Binding-site contacts:
Ligand atom C3 contacts residue ASN58 of chain 1.B at 3.8 Å.
Ligand atom C5 contacts residue ASN58 of chain 1.B at 3.7 Å.
Ligand atom C3 contacts residue TRP255 of chain 1.B at 3.8 Å (hydrophobic).
Ligand atom C7 contacts residue ASN58 of chain 1.B at 3.5 Å.
Ligand atom O5 contacts residue ASN58 of chain 1.B at 2.5 Å (h-bond).
Ligand atom C4 contacts residue ASN58 of chain 1.B at 4.3 Å.
Ligand atom N2 contacts residue ASN58 of chain 1.B at 2.8 Å (h-bond).
Ligand atom O3 contacts residue TRP255 of chain 1.B at 3.0 Å (h-bond).
Ligand atom O6 contacts residue THR26 of chain 1.B at 4.4 Å.
Ligand atom O6 contacts residue ASN58 of chain 1.B at 4.2 Å.
Ligand atom C2 contacts residue TRP255 of chain 1.B at 3.8 Å (hydrophobic).
Ligand atom O4 contacts residue TRP255 of chain 1.B at 4.4 Å.
Ligand atom C1 contacts residue ASN58 of chain 1.B at 1.4 Å.
Ligand atom C4 contacts residue TRP255 of chain 1.B at 3.7 Å (hydrophobic).
Ligand atom C2 contacts residue ASN58 of chain 1.B at 2.5 Å.
Ligand atom O7 contacts residue ASN58 of chain 1.B at 4.3 Å.
Ligand atom N2 contacts residue TRP255 of chain 1.B at 4.2 Å.
Ligand atom C8 contacts residue ASN58 of chain 1.B at 3.7 Å.

Sequence of chain 1.B:
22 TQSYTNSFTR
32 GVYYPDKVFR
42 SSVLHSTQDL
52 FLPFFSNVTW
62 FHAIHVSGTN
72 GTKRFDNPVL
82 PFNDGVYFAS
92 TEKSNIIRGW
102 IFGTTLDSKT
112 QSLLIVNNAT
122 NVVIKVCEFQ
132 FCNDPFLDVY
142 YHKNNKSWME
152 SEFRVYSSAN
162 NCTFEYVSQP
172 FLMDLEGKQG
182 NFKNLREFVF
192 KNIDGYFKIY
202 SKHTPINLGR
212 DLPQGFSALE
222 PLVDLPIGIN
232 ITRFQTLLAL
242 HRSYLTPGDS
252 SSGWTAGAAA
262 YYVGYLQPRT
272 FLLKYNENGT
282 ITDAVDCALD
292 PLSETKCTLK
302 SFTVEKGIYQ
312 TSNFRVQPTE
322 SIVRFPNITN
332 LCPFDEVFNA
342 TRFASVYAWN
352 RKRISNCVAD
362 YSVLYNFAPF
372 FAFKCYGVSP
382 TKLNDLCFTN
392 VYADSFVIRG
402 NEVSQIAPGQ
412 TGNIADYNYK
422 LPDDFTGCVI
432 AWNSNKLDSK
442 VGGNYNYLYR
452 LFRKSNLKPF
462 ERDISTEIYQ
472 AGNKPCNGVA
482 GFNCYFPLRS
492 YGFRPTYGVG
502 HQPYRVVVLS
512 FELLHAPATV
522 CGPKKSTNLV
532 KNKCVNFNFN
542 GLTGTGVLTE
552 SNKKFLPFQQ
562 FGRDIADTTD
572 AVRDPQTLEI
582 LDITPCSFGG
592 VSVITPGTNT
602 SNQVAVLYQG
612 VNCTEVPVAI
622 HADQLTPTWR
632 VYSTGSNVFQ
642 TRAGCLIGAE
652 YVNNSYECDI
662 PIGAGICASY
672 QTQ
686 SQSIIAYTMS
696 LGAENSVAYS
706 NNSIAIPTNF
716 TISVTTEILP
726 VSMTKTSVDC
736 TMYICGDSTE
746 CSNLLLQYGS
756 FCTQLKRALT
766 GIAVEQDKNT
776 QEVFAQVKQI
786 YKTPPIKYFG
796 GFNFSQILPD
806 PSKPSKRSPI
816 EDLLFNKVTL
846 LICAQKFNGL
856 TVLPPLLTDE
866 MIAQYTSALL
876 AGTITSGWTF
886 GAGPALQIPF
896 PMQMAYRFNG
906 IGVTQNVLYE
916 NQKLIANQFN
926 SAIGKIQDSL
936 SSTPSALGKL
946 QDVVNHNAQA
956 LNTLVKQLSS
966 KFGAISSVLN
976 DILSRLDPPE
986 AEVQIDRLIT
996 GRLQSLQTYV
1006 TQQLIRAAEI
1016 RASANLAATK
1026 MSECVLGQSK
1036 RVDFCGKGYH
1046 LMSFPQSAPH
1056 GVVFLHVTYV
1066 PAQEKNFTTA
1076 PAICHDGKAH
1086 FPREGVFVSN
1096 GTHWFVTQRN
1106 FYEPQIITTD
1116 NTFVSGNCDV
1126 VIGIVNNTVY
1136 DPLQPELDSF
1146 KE

A small-molecule ligand and the protein it binds are described below.
Small molecule (SMILES): CC(=O)N[C@@H]1[C@@H](O)[C@H](O)[C@@H](CO)O[C@H]1O